The small molecule below binds the protein below.
Small molecule (SMILES): O=P(O)(O)OC[C@H]1O[C@@H](n2cnc3c(Cl)[nH+]cnc32)[C@H](O)[C@@H]1O

Binding-site contacts:
Ligand atom O3P contacts residue SER388 of chain 1.A at 4.0 Å.
Ligand atom C3' contacts residue ASP364 of chain 1.A at 3.5 Å.
Ligand atom O3P contacts residue MET386 of chain 1.A at 3.9 Å.
Ligand atom O3P contacts residue GLY366 of chain 1.A at 4.0 Å.
Ligand atom O2P contacts residue SER388 of chain 1.A at 3.9 Å.
Ligand atom O3' contacts residue ARG322 of chain 1.A at 2.8 Å (salt-bridge).
Ligand atom C5' contacts residue GLY365 of chain 1.A at 3.9 Å.
Ligand atom O3' contacts residue ASP364 of chain 1.A at 2.5 Å (salt-bridge).
Ligand atom O2' contacts residue SAE1 of chain 1.D at 2.5 Å (h-bond).
Ligand atom C4' contacts residue ASP364 of chain 1.A at 3.8 Å.
Ligand atom C5 contacts residue SAE1 of chain 1.D at 4.0 Å.
Ligand atom O2' contacts residue ASP364 of chain 1.A at 2.6 Å (salt-bridge).
Ligand atom C2' contacts residue SAE1 of chain 1.D at 3.7 Å.
Ligand atom O1P contacts residue GLY387 of chain 1.A at 3.6 Å.
Ligand atom O3' contacts residue SER68 of chain 1.A at 3.1 Å (h-bond).
Ligand atom C2' contacts residue ASP364 of chain 1.A at 3.6 Å.
Ligand atom C2 contacts residue SAE1 of chain 1.D at 3.5 Å.
Ligand atom C3' contacts residue SER68 of chain 1.A at 3.6 Å.
Ligand atom O2P contacts residue GLY366 of chain 1.A at 3.0 Å (h-bond).
Ligand atom O5' contacts residue SER327 of chain 1.A at 4.0 Å.
Ligand atom C2' contacts residue ARG322 of chain 1.A at 3.9 Å.
Ligand atom O1P contacts residue SER388 of chain 1.A at 2.4 Å (h-bond).
Ligand atom N1 contacts residue SAE1 of chain 1.D at 3.7 Å.
Ligand atom P contacts residue GLY387 of chain 1.A at 4.0 Å.
Ligand atom P contacts residue SER388 of chain 1.A at 3.5 Å.
Ligand atom C6 contacts residue SAE1 of chain 1.D at 4.0 Å.
Ligand atom C4 contacts residue SAE1 of chain 1.D at 3.7 Å.
Ligand atom O3P contacts residue GLY387 of chain 1.A at 3.0 Å (h-bond).
Ligand atom O3P contacts residue GLY365 of chain 1.A at 3.9 Å.
Ligand atom O2P contacts residue GLY365 of chain 1.A at 3.8 Å.
Ligand atom O2' contacts residue ARG322 of chain 1.A at 3.8 Å.
Ligand atom C3' contacts residue ARG322 of chain 1.A at 3.8 Å.
Ligand atom C4' contacts residue GLY365 of chain 1.A at 4.1 Å.
Ligand atom O3' contacts residue MET385 of chain 1.A at 3.6 Å (h-bond).
Ligand atom N3 contacts residue SAE1 of chain 1.D at 3.3 Å.
Ligand atom P contacts residue GLY366 of chain 1.A at 4.0 Å.
Ligand atom O2P contacts residue SER327 of chain 1.A at 3.7 Å.
Ligand atom O5' contacts residue GLY365 of chain 1.A at 3.8 Å.
Ligand atom C8 contacts residue MET70 of chain 1.A at 3.8 Å (hydrophobic).
Ligand atom O2' contacts residue ASN303 of chain 1.A at 3.8 Å.

Sequence of chain 1.A:
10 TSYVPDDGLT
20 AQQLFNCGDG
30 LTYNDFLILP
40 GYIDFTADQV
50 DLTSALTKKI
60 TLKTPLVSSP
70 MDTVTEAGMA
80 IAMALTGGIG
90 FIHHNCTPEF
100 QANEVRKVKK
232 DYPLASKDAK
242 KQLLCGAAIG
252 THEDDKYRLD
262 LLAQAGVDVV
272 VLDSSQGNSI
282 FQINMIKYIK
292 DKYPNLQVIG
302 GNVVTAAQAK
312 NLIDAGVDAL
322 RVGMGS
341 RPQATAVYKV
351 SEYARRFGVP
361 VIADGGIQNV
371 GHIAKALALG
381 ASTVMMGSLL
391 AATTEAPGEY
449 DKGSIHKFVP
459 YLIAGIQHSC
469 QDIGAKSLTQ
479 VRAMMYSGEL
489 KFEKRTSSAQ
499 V